The small molecule below binds the protein below.
Small molecule (SMILES): CC(C)C[C@H](NC(=O)[C@H](C)N)C(=O)N[C@@H](Cc1cnc[nH]1)C(=O)NCC(=O)NCC(=O)N[C@@H](CC1=CN=C2C=CC=CC12)C(=O)N[C@H](C(=O)N[C@H](C(=O)N[C@@H](CCCCN)C(=O)O)[C@@H](C)O)[C@@H](C)O

Binding-site contacts:
Ligand atom O contacts residue THR80 of chain 1.A at 3.5 Å.
Ligand atom CA contacts residue TYR7 of chain 1.A at 3.1 Å (hydrophobic).
Ligand atom CH2 contacts residue ASN66 of chain 1.A at 3.3 Å.
Ligand atom CB contacts residue THR73 of chain 1.A at 2.9 Å.
Ligand atom CD1 contacts residue MET45 of chain 1.A at 3.4 Å (hydrophobic).
Ligand atom N contacts residue GLU63 of chain 1.A at 2.8 Å (salt-bridge).
Ligand atom O contacts residue LYS146 of chain 1.A at 3.2 Å.
Ligand atom CD2 contacts residue PHE9 of chain 1.A at 3.4 Å (hydrophobic).
Ligand atom CG contacts residue THR73 of chain 1.A at 3.4 Å.
Ligand atom NZ contacts residue ASP116 of chain 1.A at 2.8 Å (salt-bridge).
Ligand atom N contacts residue TYR7 of chain 1.A at 2.9 Å (h-bond).
Ligand atom O contacts residue LYS146 of chain 1.A at 3.3 Å (salt-bridge).
Ligand atom OG1 contacts residue GLU152 of chain 1.A at 2.5 Å (salt-bridge).
Ligand atom N contacts residue TYR171 of chain 1.A at 2.7 Å (h-bond).
Ligand atom CD1 contacts residue GLN70 of chain 1.A at 3.4 Å.
Ligand atom CE2 contacts residue ALA69 of chain 1.A at 3.5 Å (hydrophobic).
Ligand atom CB contacts residue THR143 of chain 1.A at 3.5 Å.
Ligand atom CA contacts residue ASP77 of chain 1.A at 3.5 Å.
Ligand atom O contacts residue TRP147 of chain 1.A at 3.2 Å (h-bond).
Ligand atom CZ2 contacts residue ASN66 of chain 1.A at 3.3 Å.
Ligand atom OXT contacts residue TYR84 of chain 1.A at 2.6 Å (h-bond).
Ligand atom CD1 contacts residue GLU63 of chain 1.A at 3.5 Å.
Ligand atom CG contacts residue GLU63 of chain 1.A at 3.4 Å.
Ligand atom CA contacts residue GLU63 of chain 1.A at 3.4 Å.
Ligand atom CZ2 contacts residue ALA69 of chain 1.A at 3.3 Å (hydrophobic).
Ligand atom CZ3 contacts residue ALA69 of chain 1.A at 3.4 Å (hydrophobic).
Ligand atom CA contacts residue TYR171 of chain 1.A at 3.4 Å (hydrophobic).
Ligand atom CH2 contacts residue ALA69 of chain 1.A at 3.2 Å (hydrophobic).
Ligand atom O contacts residue TYR159 of chain 1.A at 2.7 Å (h-bond).
Ligand atom OG1 contacts residue LYS146 of chain 1.A at 2.7 Å (salt-bridge).
Ligand atom OXT contacts residue THR143 of chain 1.A at 2.9 Å (h-bond).
Ligand atom ND1 contacts residue TYR159 of chain 1.A at 3.5 Å.
Ligand atom NE1 contacts residue GLN70 of chain 1.A at 3.4 Å (h-bond).
Ligand atom CB contacts residue GLU63 of chain 1.A at 3.4 Å.
Ligand atom N contacts residue TYR99 of chain 1.A at 3.0 Å (h-bond).
Ligand atom O contacts residue TYR84 of chain 1.A at 3.5 Å (h-bond).
Ligand atom C contacts residue TYR84 of chain 1.A at 3.5 Å (hydrophobic).
Ligand atom N contacts residue ASP77 of chain 1.A at 2.8 Å (salt-bridge).
Ligand atom C contacts residue TYR7 of chain 1.A at 3.2 Å (hydrophobic).
Ligand atom CE contacts residue ASP116 of chain 1.A at 3.1 Å.

Sequence of chain 1.A:
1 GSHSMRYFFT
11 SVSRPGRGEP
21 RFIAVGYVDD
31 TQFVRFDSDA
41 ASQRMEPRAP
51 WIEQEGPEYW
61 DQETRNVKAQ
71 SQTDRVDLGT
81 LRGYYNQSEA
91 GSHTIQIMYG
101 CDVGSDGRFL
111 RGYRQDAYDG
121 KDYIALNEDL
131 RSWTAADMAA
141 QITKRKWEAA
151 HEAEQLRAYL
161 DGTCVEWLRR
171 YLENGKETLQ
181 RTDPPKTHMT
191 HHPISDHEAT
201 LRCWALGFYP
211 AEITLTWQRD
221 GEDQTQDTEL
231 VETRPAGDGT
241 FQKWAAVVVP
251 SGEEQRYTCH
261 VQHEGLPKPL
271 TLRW